Sequence of chain 2.B:
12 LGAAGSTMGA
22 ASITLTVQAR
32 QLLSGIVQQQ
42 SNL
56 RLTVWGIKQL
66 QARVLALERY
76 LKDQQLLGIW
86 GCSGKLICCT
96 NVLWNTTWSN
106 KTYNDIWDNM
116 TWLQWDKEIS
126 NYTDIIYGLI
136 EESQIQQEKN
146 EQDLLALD

Sequence of chain 2.F:
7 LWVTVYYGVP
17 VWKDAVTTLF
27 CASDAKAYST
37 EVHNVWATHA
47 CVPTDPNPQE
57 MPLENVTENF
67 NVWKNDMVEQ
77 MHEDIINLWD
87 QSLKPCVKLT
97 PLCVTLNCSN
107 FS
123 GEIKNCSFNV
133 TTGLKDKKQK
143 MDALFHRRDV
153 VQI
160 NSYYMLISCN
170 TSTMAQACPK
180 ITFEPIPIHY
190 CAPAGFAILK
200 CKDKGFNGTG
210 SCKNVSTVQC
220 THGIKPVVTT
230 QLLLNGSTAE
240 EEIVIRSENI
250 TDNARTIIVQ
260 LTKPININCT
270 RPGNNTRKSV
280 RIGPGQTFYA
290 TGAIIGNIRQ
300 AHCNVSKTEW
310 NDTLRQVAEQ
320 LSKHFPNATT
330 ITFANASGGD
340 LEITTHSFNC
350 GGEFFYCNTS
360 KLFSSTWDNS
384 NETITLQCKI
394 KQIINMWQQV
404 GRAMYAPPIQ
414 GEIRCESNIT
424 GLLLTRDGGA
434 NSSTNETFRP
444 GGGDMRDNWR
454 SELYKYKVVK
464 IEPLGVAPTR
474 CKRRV

The small molecule below binds the protein below.
Small molecule (SMILES): CC(=O)N[C@@H]1[C@@H](O)[C@H](O)[C@@H](CO)O[C@H]1O

Binding-site contacts:
Ligand atom C7 contacts residue ASN61 of chain 2.F at 3.7 Å.
Ligand atom O7 contacts residue ASN61 of chain 2.F at 4.1 Å.
Ligand atom O5 contacts residue ASN61 of chain 2.F at 2.4 Å (h-bond).
Ligand atom C4 contacts residue ASN61 of chain 2.F at 4.2 Å.
Ligand atom C8 contacts residue GLY13 of chain 2.B at 4.3 Å.
Ligand atom O7 contacts residue SER17 of chain 2.B at 2.6 Å (h-bond).
Ligand atom C7 contacts residue GLY16 of chain 2.B at 4.1 Å.
Ligand atom C2 contacts residue ASN61 of chain 2.F at 2.5 Å.
Ligand atom C7 contacts residue GLU60 of chain 2.F at 3.9 Å.
Ligand atom C1 contacts residue ASN61 of chain 2.F at 1.4 Å.
Ligand atom C8 contacts residue SER17 of chain 2.B at 3.6 Å.
Ligand atom C7 contacts residue SER17 of chain 2.B at 3.4 Å.
Ligand atom N2 contacts residue GLU60 of chain 2.F at 3.6 Å (salt-bridge).
Ligand atom C3 contacts residue ASN61 of chain 2.F at 3.8 Å.
Ligand atom C5 contacts residue ASN61 of chain 2.F at 3.7 Å.
Ligand atom O7 contacts residue GLY16 of chain 2.B at 3.6 Å.
Ligand atom C8 contacts residue GLU60 of chain 2.F at 3.3 Å.
Ligand atom N2 contacts residue ASN61 of chain 2.F at 2.9 Å (h-bond).